This small molecule binds to this protein.
Small molecule (SMILES): O=C(c1ccc(F)c(F)c1Nc1ccc(I)cc1F)N1CC(O)([C@@H]2CCCCN2)C1

Binding-site contacts:
Ligand atom F17 contacts residue GLY150 of chain 1.A at 3.9 Å.
Ligand atom N26 contacts residue ASP130 of chain 1.A at 2.8 Å (salt-bridge).
Ligand atom N26 contacts residue ANP1 of chain 1.B at 3.4 Å (h-bond).
Ligand atom I8 contacts residue VAL67 of chain 1.A at 3.3 Å.
Ligand atom C23 contacts residue ASP148 of chain 1.A at 3.4 Å.
Ligand atom C3 contacts residue ASP148 of chain 1.A at 3.7 Å.
Ligand atom C12 contacts residue PHE149 of chain 1.A at 3.4 Å (hydrophobic).
Ligand atom F7 contacts residue ILE81 of chain 1.A at 3.4 Å.
Ligand atom O24 contacts residue ASP130 of chain 1.A at 3.5 Å (salt-bridge).
Ligand atom C1 contacts residue MET83 of chain 1.A at 3.6 Å (hydrophobic).
Ligand atom N9 contacts residue ASP148 of chain 1.A at 3.9 Å.
Ligand atom F7 contacts residue MET83 of chain 1.A at 3.6 Å.
Ligand atom F17 contacts residue SER152 of chain 1.A at 2.9 Å.
Ligand atom O20 contacts residue ASP148 of chain 1.A at 3.5 Å.
Ligand atom F17 contacts residue VAL151 of chain 1.A at 3.2 Å.
Ligand atom C10 contacts residue PHE149 of chain 1.A at 3.8 Å (hydrophobic).
Ligand atom C21 contacts residue LYS37 of chain 1.A at 3.8 Å.
Ligand atom F7 contacts residue ASP148 of chain 1.A at 3.4 Å.
Ligand atom O24 contacts residue ASN135 of chain 1.A at 3.2 Å (h-bond).
Ligand atom C25 contacts residue ANP1 of chain 1.B at 3.2 Å.
Ligand atom F16 contacts residue PHE149 of chain 1.A at 3.6 Å.
Ligand atom C4 contacts residue PHE149 of chain 1.A at 3.5 Å (hydrophobic).
Ligand atom F7 contacts residue LYS37 of chain 1.A at 3.6 Å.
Ligand atom C21 contacts residue ANP1 of chain 1.B at 3.2 Å.
Ligand atom C21 contacts residue ASP148 of chain 1.A at 3.6 Å.
Ligand atom C3 contacts residue PHE149 of chain 1.A at 3.7 Å (hydrophobic).
Ligand atom N9 contacts residue ILE81 of chain 1.A at 3.5 Å.
Ligand atom O24 contacts residue ASP148 of chain 1.A at 3.5 Å.
Ligand atom O20 contacts residue LYS37 of chain 1.A at 3.2 Å (salt-bridge).
Ligand atom C11 contacts residue LEU155 of chain 1.A at 3.8 Å (hydrophobic).
Ligand atom C4 contacts residue ASP148 of chain 1.A at 3.6 Å.
Ligand atom C11 contacts residue PHE149 of chain 1.A at 3.4 Å (hydrophobic).
Ligand atom C6 contacts residue ASP148 of chain 1.A at 3.5 Å.
Ligand atom C5 contacts residue ASP148 of chain 1.A at 3.6 Å.
Ligand atom C27 contacts residue ASP130 of chain 1.A at 3.2 Å.
Ligand atom F16 contacts residue LEU55 of chain 1.A at 3.4 Å.
Ligand atom C12 contacts residue LEU155 of chain 1.A at 3.7 Å (hydrophobic).
Ligand atom C22 contacts residue ANP1 of chain 1.B at 3.4 Å.
Ligand atom F17 contacts residue PHE149 of chain 1.A at 3.7 Å.
Ligand atom O24 contacts residue ANP1 of chain 1.B at 2.8 Å (h-bond).

Sequence of chain 1.A:
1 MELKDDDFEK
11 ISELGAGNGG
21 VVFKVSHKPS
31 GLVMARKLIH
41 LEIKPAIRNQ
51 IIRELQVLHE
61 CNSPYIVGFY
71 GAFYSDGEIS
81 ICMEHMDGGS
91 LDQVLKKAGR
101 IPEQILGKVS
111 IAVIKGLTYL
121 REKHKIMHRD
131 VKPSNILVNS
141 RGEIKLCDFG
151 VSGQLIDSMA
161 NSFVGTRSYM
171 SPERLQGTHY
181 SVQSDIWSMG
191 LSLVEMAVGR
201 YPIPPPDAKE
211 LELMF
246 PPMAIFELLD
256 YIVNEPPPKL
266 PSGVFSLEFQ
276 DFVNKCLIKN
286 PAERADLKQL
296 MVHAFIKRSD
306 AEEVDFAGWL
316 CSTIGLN